Sequence of chain 1.D:
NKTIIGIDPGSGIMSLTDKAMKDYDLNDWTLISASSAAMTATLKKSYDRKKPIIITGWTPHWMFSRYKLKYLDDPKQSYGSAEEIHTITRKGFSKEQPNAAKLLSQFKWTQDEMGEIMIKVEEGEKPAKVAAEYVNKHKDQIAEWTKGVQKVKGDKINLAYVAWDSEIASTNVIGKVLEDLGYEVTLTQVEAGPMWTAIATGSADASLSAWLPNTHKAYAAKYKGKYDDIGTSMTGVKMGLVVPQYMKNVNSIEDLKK

The small molecule below binds the protein below.
Small molecule (SMILES): C[SH](C)CC(=O)O

Binding-site contacts:
Ligand atom O1 contacts residue TRP174 of chain 1.D at 4.3 Å.
Ligand atom O3 contacts residue ILE17 of chain 1.D at 4.3 Å.
Ligand atom O3 contacts residue ILE23 of chain 1.D at 3.5 Å (h-bond).
Ligand atom S5 contacts residue TRP174 of chain 1.D at 4.3 Å.
Ligand atom O1 contacts residue HIS226 of chain 1.D at 3.4 Å (h-bond).
Ligand atom C2 contacts residue SER21 of chain 1.D at 4.4 Å.
Ligand atom C6 contacts residue TRP68 of chain 1.D at 3.5 Å (hydrophobic).
Ligand atom O3 contacts residue GLY22 of chain 1.D at 3.0 Å (h-bond).
Ligand atom C7 contacts residue SER176 of chain 1.D at 3.9 Å.
Ligand atom O1 contacts residue ILE23 of chain 1.D at 4.1 Å.
Ligand atom C7 contacts residue TRP68 of chain 1.D at 3.2 Å (hydrophobic).
Ligand atom O3 contacts residue THR225 of chain 1.D at 4.5 Å.
Ligand atom O1 contacts residue TRP221 of chain 1.D at 4.1 Å.
Ligand atom O1 contacts residue THR225 of chain 1.D at 2.8 Å (h-bond).
Ligand atom C4 contacts residue TRP174 of chain 1.D at 3.6 Å (hydrophobic).
Ligand atom C7 contacts residue TRP174 of chain 1.D at 3.9 Å (hydrophobic).
Ligand atom S5 contacts residue TRP221 of chain 1.D at 4.2 Å.
Ligand atom O3 contacts residue SER21 of chain 1.D at 3.3 Å.
Ligand atom C7 contacts residue TRP221 of chain 1.D at 3.5 Å (hydrophobic).
Ligand atom C2 contacts residue THR225 of chain 1.D at 3.9 Å.
Ligand atom C7 contacts residue GLU177 of chain 1.D at 3.5 Å.
Ligand atom S5 contacts residue TRP68 of chain 1.D at 3.9 Å.
Ligand atom C6 contacts residue TRP221 of chain 1.D at 3.7 Å (hydrophobic).
Ligand atom C2 contacts residue TRP174 of chain 1.D at 3.8 Å (hydrophobic).
Ligand atom O3 contacts residue TRP174 of chain 1.D at 3.5 Å.
Ligand atom O1 contacts residue GLY22 of chain 1.D at 3.5 Å (h-bond).
Ligand atom C2 contacts residue HIS226 of chain 1.D at 4.2 Å.
Ligand atom C4 contacts residue TRP221 of chain 1.D at 4.0 Å (hydrophobic).
Ligand atom C2 contacts residue ILE23 of chain 1.D at 4.1 Å (hydrophobic).
Ligand atom C2 contacts residue GLY22 of chain 1.D at 3.6 Å.